Binding-site contacts:
Ligand atom C20 contacts residue NDP1 of chain 1.B at 3.4 Å.
Ligand atom C6 contacts residue PHE35 of chain 1.A at 3.4 Å (hydrophobic).
Ligand atom N4 contacts residue THR121 of chain 1.A at 4.0 Å.
Ligand atom C9 contacts residue NDP1 of chain 1.B at 3.5 Å.
Ligand atom C12 contacts residue LEU32 of chain 1.A at 4.0 Å (hydrophobic).
Ligand atom N7 contacts residue NDP1 of chain 1.B at 3.7 Å.
Ligand atom C6 contacts residue NDP1 of chain 1.B at 3.6 Å.
Ligand atom C3 contacts residue TRP10 of chain 1.A at 3.9 Å (hydrophobic).
Ligand atom N4 contacts residue ALA11 of chain 1.A at 3.7 Å.
Ligand atom N5 contacts residue PHE35 of chain 1.A at 3.5 Å.
Ligand atom N5 contacts residue NDP1 of chain 1.B at 3.7 Å.
Ligand atom N5 contacts residue TRP10 of chain 1.A at 3.4 Å.
Ligand atom C8 contacts residue PHE35 of chain 1.A at 3.7 Å (hydrophobic).
Ligand atom C18 contacts residue LEU54 of chain 1.A at 3.7 Å (hydrophobic).
Ligand atom C21 contacts residue ILE24 of chain 1.A at 3.8 Å (hydrophobic).
Ligand atom N7 contacts residue ILE102 of chain 1.A at 2.9 Å (h-bond).
Ligand atom N7 contacts residue VAL9 of chain 1.A at 2.9 Å (h-bond).
Ligand atom C15 contacts residue LEU54 of chain 1.A at 3.6 Å (hydrophobic).
Ligand atom C1 contacts residue ASP31 of chain 1.A at 3.7 Å.
Ligand atom C20 contacts residue SER53 of chain 1.A at 3.4 Å.
Ligand atom C14 contacts residue PHE35 of chain 1.A at 3.9 Å (hydrophobic).
Ligand atom O19 contacts residue ILE24 of chain 1.A at 3.8 Å.
Ligand atom O13 contacts residue LEU32 of chain 1.A at 3.8 Å.
Ligand atom C3 contacts residue ASP31 of chain 1.A at 3.6 Å.
Ligand atom N5 contacts residue VAL9 of chain 1.A at 3.5 Å (h-bond).
Ligand atom C3 contacts residue ALA11 of chain 1.A at 3.9 Å (hydrophobic).
Ligand atom C20 contacts residue ILE24 of chain 1.A at 3.9 Å (hydrophobic).
Ligand atom N4 contacts residue VAL9 of chain 1.A at 4.0 Å.
Ligand atom N2 contacts residue ASP31 of chain 1.A at 2.8 Å (salt-bridge).
Ligand atom N4 contacts residue ASP31 of chain 1.A at 2.8 Å (salt-bridge).
Ligand atom N7 contacts residue PHE35 of chain 1.A at 3.6 Å.
Ligand atom C8 contacts residue NDP1 of chain 1.B at 3.8 Å.
Ligand atom N7 contacts residue TYR108 of chain 1.A at 3.6 Å (h-bond).
Ligand atom N4 contacts residue TRP10 of chain 1.A at 3.5 Å.
Ligand atom C18 contacts residue ILE24 of chain 1.A at 3.8 Å (hydrophobic).
Ligand atom C3 contacts residue PHE35 of chain 1.A at 3.9 Å (hydrophobic).
Ligand atom C9 contacts residue ILE102 of chain 1.A at 3.8 Å (hydrophobic).
Ligand atom C3 contacts residue NDP1 of chain 1.B at 3.9 Å.
Ligand atom N2 contacts residue PHE35 of chain 1.A at 3.9 Å.
Ligand atom C6 contacts residue VAL9 of chain 1.A at 3.6 Å (hydrophobic).

A small-molecule ligand and the protein it binds are described below.
Small molecule (SMILES): COc1cc(Cc2cnc(N)nc2N)cc(OC)c1OC

Sequence of chain 1.A:
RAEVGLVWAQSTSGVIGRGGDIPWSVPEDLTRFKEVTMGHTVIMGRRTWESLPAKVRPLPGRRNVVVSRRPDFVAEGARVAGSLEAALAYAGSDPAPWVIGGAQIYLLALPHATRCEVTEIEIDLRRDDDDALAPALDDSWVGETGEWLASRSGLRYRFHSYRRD